Binding-site contacts:
Ligand atom O5 contacts residue THR106 of chain 1.C at 3.9 Å.
Ligand atom C6 contacts residue THR233 of chain 1.C at 4.3 Å.
Ligand atom C5 contacts residue THR233 of chain 1.C at 3.8 Å.
Ligand atom C1 contacts residue THR106 of chain 1.C at 4.4 Å.
Ligand atom C8 contacts residue ASN231 of chain 1.C at 4.4 Å.
Ligand atom C1 contacts residue ASN231 of chain 1.C at 1.4 Å.
Ligand atom O5 contacts residue ASN231 of chain 1.C at 2.4 Å (h-bond).
Ligand atom C7 contacts residue ASN231 of chain 1.C at 3.3 Å.
Ligand atom C2 contacts residue ASN231 of chain 1.C at 2.4 Å.
Ligand atom C5 contacts residue ASN231 of chain 1.C at 3.7 Å.
Ligand atom N2 contacts residue ASN231 of chain 1.C at 2.9 Å (h-bond).
Ligand atom C1 contacts residue THR233 of chain 1.C at 3.8 Å.
Ligand atom O6 contacts residue THR233 of chain 1.C at 3.4 Å (h-bond).
Ligand atom O5 contacts residue THR233 of chain 1.C at 3.7 Å.
Ligand atom O6 contacts residue THR106 of chain 1.C at 3.9 Å.
Ligand atom C4 contacts residue ASN231 of chain 1.C at 4.2 Å.
Ligand atom O7 contacts residue ASN231 of chain 1.C at 3.2 Å (h-bond).
Ligand atom C3 contacts residue ASN231 of chain 1.C at 3.8 Å.

Sequence of chain 1.C:
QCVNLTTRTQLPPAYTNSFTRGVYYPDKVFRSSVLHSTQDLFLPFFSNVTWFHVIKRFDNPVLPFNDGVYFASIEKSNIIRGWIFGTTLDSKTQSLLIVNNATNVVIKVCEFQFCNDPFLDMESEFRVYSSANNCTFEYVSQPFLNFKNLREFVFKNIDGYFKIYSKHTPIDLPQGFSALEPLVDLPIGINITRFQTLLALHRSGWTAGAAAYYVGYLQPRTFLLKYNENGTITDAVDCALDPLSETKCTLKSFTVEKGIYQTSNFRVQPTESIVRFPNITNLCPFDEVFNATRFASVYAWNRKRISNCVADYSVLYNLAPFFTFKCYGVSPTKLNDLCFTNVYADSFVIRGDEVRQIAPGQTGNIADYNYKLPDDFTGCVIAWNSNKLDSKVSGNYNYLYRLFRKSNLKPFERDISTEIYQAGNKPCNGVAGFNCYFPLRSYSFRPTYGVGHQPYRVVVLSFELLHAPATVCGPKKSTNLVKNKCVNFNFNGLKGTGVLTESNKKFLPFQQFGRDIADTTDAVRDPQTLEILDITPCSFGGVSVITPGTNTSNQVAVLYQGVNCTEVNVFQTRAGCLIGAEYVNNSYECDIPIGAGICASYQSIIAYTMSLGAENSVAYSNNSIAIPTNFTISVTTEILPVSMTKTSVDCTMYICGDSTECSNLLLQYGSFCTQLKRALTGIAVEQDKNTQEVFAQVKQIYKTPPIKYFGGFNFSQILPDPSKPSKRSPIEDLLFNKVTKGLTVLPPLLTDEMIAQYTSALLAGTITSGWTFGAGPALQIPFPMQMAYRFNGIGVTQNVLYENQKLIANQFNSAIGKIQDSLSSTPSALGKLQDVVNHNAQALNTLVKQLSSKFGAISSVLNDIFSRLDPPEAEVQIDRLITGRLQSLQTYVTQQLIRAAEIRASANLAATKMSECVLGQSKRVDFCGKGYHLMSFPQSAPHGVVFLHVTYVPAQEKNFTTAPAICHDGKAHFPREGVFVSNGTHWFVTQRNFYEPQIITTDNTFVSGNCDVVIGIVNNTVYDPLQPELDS

A protein and the small-molecule ligand that binds it are described below.
Small molecule (SMILES): CC(=O)N[C@@H]1[C@@H](O)[C@H](O)[C@@H](CO)O[C@H]1O